Binding-site contacts:
Ligand atom CAL contacts residue ALA18 of chain 4.A at 3.9 Å (hydrophobic).
Ligand atom CAK contacts residue LYS171 of chain 4.A at 2.5 Å.
Ligand atom CAK contacts residue ALA18 of chain 4.A at 3.6 Å (hydrophobic).
Ligand atom OAB contacts residue ALA18 of chain 4.A at 4.0 Å.
Ligand atom CAG contacts residue GLY194 of chain 4.A at 3.2 Å.
Ligand atom OAD contacts residue ARG148 of chain 4.A at 4.1 Å.
Ligand atom OAE contacts residue LYS171 of chain 4.A at 3.8 Å.
Ligand atom CAG contacts residue LYS171 of chain 4.A at 3.8 Å.
Ligand atom CAL contacts residue TYR143 of chain 4.A at 3.1 Å (hydrophobic).
Ligand atom CAK contacts residue TYR143 of chain 4.A at 3.2 Å (hydrophobic).
Ligand atom OAB contacts residue LYS171 of chain 4.A at 2.4 Å (salt-bridge).
Ligand atom CAH contacts residue ARG148 of chain 4.A at 4.1 Å.
Ligand atom CAH contacts residue ILE145 of chain 4.A at 4.0 Å (hydrophobic).
Ligand atom CAI contacts residue ALA18 of chain 4.A at 4.2 Å (hydrophobic).
Ligand atom OAB contacts residue LEU111 of chain 4.A at 4.1 Å.
Ligand atom CAG contacts residue TYR143 of chain 4.A at 3.5 Å (hydrophobic).
Ligand atom CAI contacts residue ILE211 of chain 4.A at 3.9 Å (hydrophobic).
Ligand atom CAK contacts residue THR54 of chain 4.A at 3.5 Å.
Ligand atom OAB contacts residue THR54 of chain 4.A at 3.1 Å (h-bond).
Ligand atom CAI contacts residue VAL213 of chain 4.A at 3.5 Å (hydrophobic).
Ligand atom CAL contacts residue LYS171 of chain 4.A at 2.0 Å.
Ligand atom OAA contacts residue ARG148 of chain 4.A at 2.6 Å (salt-bridge).
Ligand atom CAJ contacts residue ILE145 of chain 4.A at 4.0 Å (hydrophobic).
Ligand atom OAE contacts residue GLY53 of chain 4.A at 4.1 Å.
Ligand atom CAF contacts residue GLY194 of chain 4.A at 3.5 Å.
Ligand atom CAI contacts residue TYR143 of chain 4.A at 3.9 Å (hydrophobic).
Ligand atom OAA contacts residue ILE145 of chain 4.A at 3.3 Å.
Ligand atom OAB contacts residue TYR143 of chain 4.A at 3.2 Å (h-bond).
Ligand atom OAB contacts residue GLY53 of chain 4.A at 3.8 Å.
Ligand atom OAE contacts residue TYR143 of chain 4.A at 3.8 Å.
Ligand atom CAI contacts residue THR55 of chain 4.A at 3.8 Å.
Ligand atom CAK contacts residue THR55 of chain 4.A at 3.7 Å.
Ligand atom OAE contacts residue THR54 of chain 4.A at 3.1 Å.
Ligand atom CAH contacts residue TYR143 of chain 4.A at 3.8 Å (hydrophobic).
Ligand atom CAG contacts residue VAL213 of chain 4.A at 4.2 Å (hydrophobic).
Ligand atom OAE contacts residue THR55 of chain 4.A at 2.6 Å (h-bond).
Ligand atom CAF contacts residue VAL213 of chain 4.A at 3.9 Å (hydrophobic).
Ligand atom OAE contacts residue ALA18 of chain 4.A at 3.6 Å.
Ligand atom CAI contacts residue LYS171 of chain 4.A at 3.3 Å.
Ligand atom CAJ contacts residue ARG148 of chain 4.A at 3.6 Å.

The protein below binds the small molecule below.
Small molecule (SMILES): O=C(O)CCCCC(=O)C(=O)O

Sequence of chain 4.A:
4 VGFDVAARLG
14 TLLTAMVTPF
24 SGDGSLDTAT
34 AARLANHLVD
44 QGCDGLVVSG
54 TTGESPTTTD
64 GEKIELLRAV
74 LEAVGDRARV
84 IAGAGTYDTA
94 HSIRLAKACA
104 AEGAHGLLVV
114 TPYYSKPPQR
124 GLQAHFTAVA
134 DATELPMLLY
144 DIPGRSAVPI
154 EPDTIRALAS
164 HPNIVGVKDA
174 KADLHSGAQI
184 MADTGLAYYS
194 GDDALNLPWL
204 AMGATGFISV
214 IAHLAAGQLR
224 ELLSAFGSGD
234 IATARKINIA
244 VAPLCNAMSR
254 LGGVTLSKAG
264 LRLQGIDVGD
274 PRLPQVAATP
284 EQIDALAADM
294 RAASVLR